A protein and the small-molecule ligand that binds it are described below.
Small molecule (SMILES): COc1ccc(N2CCN(c3cccc(C)c3)CC2)nn1

Binding-site contacts:
Ligand atom C15 contacts residue TYR128 of chain 21.A at 3.0 Å (hydrophobic).
Ligand atom C7 contacts residue PHE124 of chain 21.A at 3.8 Å (hydrophobic).
Ligand atom C10 contacts residue TYR128 of chain 21.A at 3.6 Å (hydrophobic).
Ligand atom C8 contacts residue TYR197 of chain 21.A at 3.4 Å (hydrophobic).
Ligand atom C21 contacts residue MET224 of chain 21.A at 4.0 Å (hydrophobic).
Ligand atom C11 contacts residue TYR128 of chain 21.A at 3.4 Å (hydrophobic).
Ligand atom C10 contacts residue MET221 of chain 21.A at 4.0 Å (hydrophobic).
Ligand atom N4 contacts residue ASN219 of chain 21.A at 4.0 Å.
Ligand atom N12 contacts residue TYR128 of chain 21.A at 2.5 Å (h-bond).
Ligand atom C19 contacts residue TYR152 of chain 21.A at 3.9 Å (hydrophobic).
Ligand atom N9 contacts residue TYR128 of chain 21.A at 4.1 Å.
Ligand atom C14 contacts residue SER126 of chain 21.A at 3.6 Å.
Ligand atom C19 contacts residue VAL188 of chain 21.A at 3.5 Å (hydrophobic).
Ligand atom N4 contacts residue DMS1 of chain 21.F at 3.6 Å (h-bond).
Ligand atom C20 contacts residue VAL188 of chain 21.A at 3.7 Å (hydrophobic).
Ligand atom C17 contacts residue ILE104 of chain 21.A at 3.8 Å (hydrophobic).
Ligand atom C19 contacts residue VAL191 of chain 21.A at 4.0 Å (hydrophobic).
Ligand atom C13 contacts residue TYR197 of chain 21.A at 4.0 Å (hydrophobic).
Ligand atom N5 contacts residue DMS1 of chain 21.F at 3.9 Å.
Ligand atom C13 contacts residue TYR128 of chain 21.A at 3.0 Å (hydrophobic).
Ligand atom C17 contacts residue TYR128 of chain 21.A at 3.8 Å (hydrophobic).
Ligand atom C11 contacts residue MET221 of chain 21.A at 4.0 Å (hydrophobic).
Ligand atom C1 contacts residue DMS1 of chain 21.F at 4.1 Å.
Ligand atom C7 contacts residue TYR197 of chain 21.A at 3.5 Å (hydrophobic).
Ligand atom C16 contacts residue ILE104 of chain 21.A at 3.7 Å (hydrophobic).
Ligand atom C7 contacts residue LEU106 of chain 21.A at 4.1 Å (hydrophobic).
Ligand atom C16 contacts residue TYR128 of chain 21.A at 2.9 Å (hydrophobic).
Ligand atom C18 contacts residue VAL188 of chain 21.A at 3.9 Å (hydrophobic).
Ligand atom C21 contacts residue ILE104 of chain 21.A at 3.5 Å (hydrophobic).
Ligand atom C10 contacts residue ILE104 of chain 21.A at 3.9 Å (hydrophobic).
Ligand atom C20 contacts residue VAL191 of chain 21.A at 3.5 Å (hydrophobic).
Ligand atom C13 contacts residue SER126 of chain 21.A at 3.7 Å.
Ligand atom C10 contacts residue LEU106 of chain 21.A at 4.0 Å (hydrophobic).
Ligand atom C14 contacts residue TYR197 of chain 21.A at 4.1 Å (hydrophobic).
Ligand atom N5 contacts residue ASN219 of chain 21.A at 4.1 Å.
Ligand atom C8 contacts residue PHE124 of chain 21.A at 3.6 Å (hydrophobic).
Ligand atom C11 contacts residue ILE104 of chain 21.A at 3.5 Å (hydrophobic).
Ligand atom C1 contacts residue ASN198 of chain 21.A at 4.0 Å.
Ligand atom C18 contacts residue TYR152 of chain 21.A at 3.8 Å (hydrophobic).
Ligand atom C14 contacts residue TYR128 of chain 21.A at 3.3 Å (hydrophobic).

Sequence of chain 21.A:
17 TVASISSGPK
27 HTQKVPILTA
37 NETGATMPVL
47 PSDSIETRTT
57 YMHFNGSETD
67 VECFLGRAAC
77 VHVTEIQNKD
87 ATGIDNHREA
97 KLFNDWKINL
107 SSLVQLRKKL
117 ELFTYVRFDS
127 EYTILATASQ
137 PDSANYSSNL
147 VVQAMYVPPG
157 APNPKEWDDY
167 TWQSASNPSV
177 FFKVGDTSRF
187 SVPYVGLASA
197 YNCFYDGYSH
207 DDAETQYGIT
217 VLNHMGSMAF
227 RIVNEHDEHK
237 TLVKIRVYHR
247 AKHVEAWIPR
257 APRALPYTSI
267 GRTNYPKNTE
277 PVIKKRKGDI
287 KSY